This protein binds this small molecule.
Small molecule (SMILES): CC(=O)N[C@@H]1[C@@H](O)[C@H](O)[C@@H](CO)O[C@H]1O

Binding-site contacts:
Ligand atom O5 contacts residue ASN57 of chain 1.A at 2.3 Å (h-bond).
Ligand atom C1 contacts residue ASN57 of chain 1.A at 1.4 Å.
Ligand atom O6 contacts residue TYR88 of chain 1.A at 4.3 Å.
Ligand atom N2 contacts residue ASN57 of chain 1.A at 2.8 Å (h-bond).
Ligand atom C7 contacts residue ASN57 of chain 1.A at 3.7 Å.
Ligand atom C2 contacts residue ASN57 of chain 1.A at 2.4 Å.
Ligand atom C3 contacts residue ASN57 of chain 1.A at 3.8 Å.
Ligand atom C8 contacts residue LYS56 of chain 1.A at 3.6 Å.
Ligand atom O5 contacts residue TYR88 of chain 1.A at 3.8 Å.
Ligand atom C5 contacts residue ASN57 of chain 1.A at 3.6 Å.
Ligand atom C1 contacts residue TYR88 of chain 1.A at 4.3 Å (hydrophobic).
Ligand atom C4 contacts residue ASN57 of chain 1.A at 4.2 Å.
Ligand atom O7 contacts residue ASN57 of chain 1.A at 4.2 Å.

Sequence of chain 1.A:
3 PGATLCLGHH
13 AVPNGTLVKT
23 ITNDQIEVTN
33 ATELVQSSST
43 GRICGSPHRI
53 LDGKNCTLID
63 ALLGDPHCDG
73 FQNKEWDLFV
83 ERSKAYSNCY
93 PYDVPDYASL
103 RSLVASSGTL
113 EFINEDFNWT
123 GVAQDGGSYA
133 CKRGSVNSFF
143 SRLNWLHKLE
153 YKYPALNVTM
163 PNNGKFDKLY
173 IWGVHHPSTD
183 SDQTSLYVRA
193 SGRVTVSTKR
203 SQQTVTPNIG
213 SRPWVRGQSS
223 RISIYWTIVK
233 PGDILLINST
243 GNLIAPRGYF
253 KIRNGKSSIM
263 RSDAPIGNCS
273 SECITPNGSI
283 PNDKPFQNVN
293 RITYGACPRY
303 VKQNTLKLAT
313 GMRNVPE